Binding-site contacts:
Ligand atom C7 contacts residue ASN165 of chain 2.C at 3.9 Å.
Ligand atom C8 contacts residue VAL242 of chain 2.C at 4.0 Å (hydrophobic).
Ligand atom O5 contacts residue ASN165 of chain 2.C at 2.3 Å (h-bond).
Ligand atom C4 contacts residue ASN165 of chain 2.C at 4.2 Å.
Ligand atom C8 contacts residue THR167 of chain 2.C at 3.8 Å.
Ligand atom N2 contacts residue ASN165 of chain 2.C at 2.8 Å (h-bond).
Ligand atom C6 contacts residue THR167 of chain 2.C at 2.9 Å.
Ligand atom O5 contacts residue THR167 of chain 2.C at 3.6 Å (h-bond).
Ligand atom C5 contacts residue ASN165 of chain 2.C at 3.6 Å.
Ligand atom C1 contacts residue ASN165 of chain 2.C at 1.4 Å.
Ligand atom C6 contacts residue VAL244 of chain 2.C at 4.3 Å (hydrophobic).
Ligand atom C2 contacts residue ASN165 of chain 2.C at 2.4 Å.
Ligand atom C5 contacts residue THR167 of chain 2.C at 3.9 Å.
Ligand atom C3 contacts residue ASN165 of chain 2.C at 3.8 Å.
Ligand atom O7 contacts residue ASN165 of chain 2.C at 4.1 Å.
Ligand atom O6 contacts residue THR167 of chain 2.C at 2.5 Å (h-bond).

This small molecule binds to this protein.
Small molecule (SMILES): CC(=O)N[C@H]1[C@H](O[C@H]2[C@H](O)[C@@H](NC(C)=O)CO[C@@H]2CO)O[C@H](CO)[C@@H](O[C@@H]2O[C@H](CO)[C@@H](O)[C@H](O[C@H]3O[C@H](CO)[C@@H](O)[C@H](O)[C@@H]3O)[C@@H]2O)[C@@H]1O

Sequence of chain 2.C:
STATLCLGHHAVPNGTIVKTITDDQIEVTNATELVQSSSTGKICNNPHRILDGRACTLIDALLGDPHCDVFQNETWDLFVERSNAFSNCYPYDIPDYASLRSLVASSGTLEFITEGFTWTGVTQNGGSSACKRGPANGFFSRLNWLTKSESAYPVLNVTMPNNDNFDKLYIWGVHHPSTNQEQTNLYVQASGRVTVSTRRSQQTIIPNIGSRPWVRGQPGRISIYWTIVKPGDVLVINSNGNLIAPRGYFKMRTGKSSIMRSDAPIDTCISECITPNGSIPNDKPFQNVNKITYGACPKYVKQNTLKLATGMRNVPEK